Sequence of chain 1.A:
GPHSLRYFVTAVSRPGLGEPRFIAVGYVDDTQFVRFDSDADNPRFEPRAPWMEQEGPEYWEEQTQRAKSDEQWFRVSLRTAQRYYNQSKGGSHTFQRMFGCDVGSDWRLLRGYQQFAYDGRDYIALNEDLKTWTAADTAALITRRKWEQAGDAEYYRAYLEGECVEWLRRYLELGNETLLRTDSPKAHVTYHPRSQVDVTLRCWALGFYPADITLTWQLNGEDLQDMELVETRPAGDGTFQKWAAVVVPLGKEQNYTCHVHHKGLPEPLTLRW

This protein binds this small molecule.
Small molecule (SMILES): CC(C)[C@H](NC(=O)[C@H](Cc1cnc[nH]1)NC(=O)[C@H](CO)NC(=O)[C@H](C)NC(=O)[C@@H](NC(=O)[C@H](CCC(N)=O)NC(=O)[C@H](CCCN=C(N)N)NC(=O)[C@H](Cc1ccc(O)cc1)NC(=O)[C@@H](N)CCCCN)C(C)C)C(=O)O

Binding-site contacts:
Ligand atom CA contacts residue ASP70 of chain 1.A at 3.3 Å.
Ligand atom CB contacts residue GLN63 of chain 1.A at 3.2 Å.
Ligand atom OXT contacts residue LYS146 of chain 1.A at 3.4 Å (salt-bridge).
Ligand atom CE contacts residue TRP167 of chain 1.A at 3.2 Å (hydrophobic).
Ligand atom CB contacts residue ASP70 of chain 1.A at 3.4 Å.
Ligand atom O contacts residue TRP73 of chain 1.A at 2.8 Å (h-bond).
Ligand atom N contacts residue GLN63 of chain 1.A at 2.8 Å (h-bond).
Ligand atom C contacts residue ASP70 of chain 1.A at 3.4 Å.
Ligand atom CD contacts residue GLU62 of chain 1.A at 3.2 Å.
Ligand atom OH contacts residue ASP70 of chain 1.A at 2.5 Å (salt-bridge).
Ligand atom N contacts residue TYR7 of chain 1.A at 3.0 Å (h-bond).
Ligand atom CZ contacts residue ASP70 of chain 1.A at 3.4 Å.
Ligand atom CG2 contacts residue ASP70 of chain 1.A at 3.4 Å.
Ligand atom C contacts residue LYS146 of chain 1.A at 3.3 Å.
Ligand atom O contacts residue LYS146 of chain 1.A at 2.8 Å (salt-bridge).
Ligand atom OXT contacts residue TYR84 of chain 1.A at 2.5 Å (h-bond).
Ligand atom NH2 contacts residue GLU163 of chain 1.A at 2.7 Å (salt-bridge).
Ligand atom N contacts residue TYR156 of chain 1.A at 3.0 Å (h-bond).
Ligand atom CD contacts residue GLU163 of chain 1.A at 3.3 Å.
Ligand atom OG contacts residue ASP152 of chain 1.A at 3.4 Å (salt-bridge).
Ligand atom O contacts residue TRP147 of chain 1.A at 3.0 Å (h-bond).
Ligand atom CG1 contacts residue TYR156 of chain 1.A at 3.3 Å (hydrophobic).
Ligand atom O contacts residue TRP147 of chain 1.A at 3.4 Å (h-bond).
Ligand atom N contacts residue TYR171 of chain 1.A at 2.8 Å (h-bond).
Ligand atom O contacts residue ARG97 of chain 1.A at 2.7 Å (salt-bridge).
Ligand atom O contacts residue TYR84 of chain 1.A at 3.4 Å (h-bond).
Ligand atom O contacts residue TYR159 of chain 1.A at 2.7 Å (h-bond).
Ligand atom CB contacts residue ASP152 of chain 1.A at 3.0 Å.
Ligand atom CA contacts residue TYR7 of chain 1.A at 3.2 Å (hydrophobic).
Ligand atom OG contacts residue TRP147 of chain 1.A at 3.3 Å.
Ligand atom OXT contacts residue THR143 of chain 1.A at 2.9 Å (h-bond).
Ligand atom O contacts residue TYR7 of chain 1.A at 3.3 Å.
Ligand atom CE contacts residue GLU62 of chain 1.A at 3.2 Å.
Ligand atom CG1 contacts residue TRP73 of chain 1.A at 3.3 Å (hydrophobic).
Ligand atom C contacts residue TYR84 of chain 1.A at 3.3 Å (hydrophobic).
Ligand atom N contacts residue ASP70 of chain 1.A at 2.6 Å (salt-bridge).
Ligand atom NH1 contacts residue ARG66 of chain 1.A at 3.3 Å.
Ligand atom C contacts residue TYR7 of chain 1.A at 3.2 Å (hydrophobic).
Ligand atom NZ contacts residue GLU62 of chain 1.A at 2.6 Å (salt-bridge).
Ligand atom O contacts residue ARG66 of chain 1.A at 2.8 Å (salt-bridge).